Binding-site contacts:
Ligand atom O2B contacts residue LYS73 of chain 1.F at 2.8 Å (salt-bridge).
Ligand atom O3A contacts residue GLY72 of chain 1.F at 3.4 Å (h-bond).
Ligand atom C2 contacts residue ALA253 of chain 1.E at 3.6 Å (hydrophobic).
Ligand atom N7 contacts residue TYR104 of chain 1.F at 3.8 Å.
Ligand atom N6 contacts residue TYR104 of chain 1.F at 3.4 Å.
Ligand atom PB contacts residue MG1 of chain 1.V at 3.5 Å.
Ligand atom PB contacts residue LYS73 of chain 1.F at 3.7 Å.
Ligand atom O2' contacts residue ASN250 of chain 1.E at 3.0 Å (h-bond).
Ligand atom O3B contacts residue MG1 of chain 1.V at 3.7 Å.
Ligand atom N1 contacts residue ALA253 of chain 1.E at 3.5 Å.
Ligand atom C5 contacts residue TYR104 of chain 1.F at 3.8 Å (hydrophobic).
Ligand atom S1G contacts residue SER70 of chain 1.F at 3.6 Å.
Ligand atom C2 contacts residue TYR104 of chain 1.F at 3.8 Å (hydrophobic).
Ligand atom O3' contacts residue TYR265 of chain 1.F at 3.1 Å.
Ligand atom PG contacts residue LYS251 of chain 1.E at 3.7 Å.
Ligand atom O2G contacts residue MG1 of chain 1.V at 2.2 Å.
Ligand atom O2G contacts residue GLU97 of chain 1.F at 3.6 Å (salt-bridge).
Ligand atom O2' contacts residue PRO255 of chain 1.E at 3.4 Å.
Ligand atom N1 contacts residue TYR104 of chain 1.F at 3.5 Å.
Ligand atom C5' contacts residue GLY72 of chain 1.F at 3.7 Å.
Ligand atom O2B contacts residue SER71 of chain 1.F at 3.2 Å (h-bond).
Ligand atom O2B contacts residue GLY72 of chain 1.F at 3.2 Å (h-bond).
Ligand atom PG contacts residue MG1 of chain 1.V at 3.4 Å.
Ligand atom O1A contacts residue GLY72 of chain 1.F at 3.6 Å.
Ligand atom O1B contacts residue MG1 of chain 1.V at 2.2 Å.
Ligand atom O1A contacts residue THR75 of chain 1.F at 2.5 Å (h-bond).
Ligand atom O3G contacts residue LYS251 of chain 1.E at 2.9 Å (salt-bridge).
Ligand atom O1B contacts residue THR74 of chain 1.F at 3.1 Å (h-bond).
Ligand atom N6 contacts residue LYS251 of chain 1.E at 3.5 Å (salt-bridge).
Ligand atom S1G contacts residue PHE218 of chain 1.E at 3.6 Å.
Ligand atom O2B contacts residue SER70 of chain 1.F at 3.7 Å.
Ligand atom N7 contacts residue LYS251 of chain 1.E at 3.8 Å.
Ligand atom C2 contacts residue ALA254 of chain 1.E at 3.6 Å (hydrophobic).
Ligand atom O3B contacts residue SER70 of chain 1.F at 3.3 Å (h-bond).
Ligand atom S1G contacts residue GLU69 of chain 1.F at 3.6 Å.
Ligand atom C6 contacts residue TYR104 of chain 1.F at 3.4 Å (hydrophobic).
Ligand atom O3G contacts residue LYS249 of chain 1.E at 3.2 Å (salt-bridge).
Ligand atom N6 contacts residue ASP101 of chain 1.F at 3.7 Å.
Ligand atom S1G contacts residue LYS73 of chain 1.F at 3.7 Å.
Ligand atom O2G contacts residue LYS251 of chain 1.E at 3.2 Å (salt-bridge).

A small-molecule ligand and the protein it binds are described below.
Small molecule (SMILES): Nc1ncnc2c1ncn2[C@@H]1O[C@H](COP(=O)(O)OP(=O)(O)OP(O)(O)=S)[C@@H](O)[C@H]1O

Sequence of chain 1.F:
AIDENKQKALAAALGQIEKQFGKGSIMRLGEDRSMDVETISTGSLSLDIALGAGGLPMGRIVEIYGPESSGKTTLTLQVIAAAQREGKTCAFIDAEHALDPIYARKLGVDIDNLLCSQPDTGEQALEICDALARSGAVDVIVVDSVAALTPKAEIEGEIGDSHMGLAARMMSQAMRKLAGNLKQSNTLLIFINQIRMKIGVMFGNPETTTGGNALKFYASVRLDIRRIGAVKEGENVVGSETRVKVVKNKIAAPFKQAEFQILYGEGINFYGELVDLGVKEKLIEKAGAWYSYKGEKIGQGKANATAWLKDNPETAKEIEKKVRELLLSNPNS

Sequence of chain 1.E:
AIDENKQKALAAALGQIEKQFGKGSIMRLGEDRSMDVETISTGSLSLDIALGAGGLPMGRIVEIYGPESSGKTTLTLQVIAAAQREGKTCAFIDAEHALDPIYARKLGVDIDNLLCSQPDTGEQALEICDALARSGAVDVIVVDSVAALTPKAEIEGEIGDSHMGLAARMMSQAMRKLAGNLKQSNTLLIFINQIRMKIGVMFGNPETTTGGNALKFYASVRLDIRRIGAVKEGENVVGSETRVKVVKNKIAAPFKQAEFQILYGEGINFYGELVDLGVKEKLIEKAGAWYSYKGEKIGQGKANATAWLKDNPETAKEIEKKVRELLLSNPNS